The small molecule below binds the protein below.
Small molecule (SMILES): CC(=O)N[C@@H]1[C@@H](O)[C@H](O)[C@@H](CO)O[C@H]1O

Sequence of chain 1.F:
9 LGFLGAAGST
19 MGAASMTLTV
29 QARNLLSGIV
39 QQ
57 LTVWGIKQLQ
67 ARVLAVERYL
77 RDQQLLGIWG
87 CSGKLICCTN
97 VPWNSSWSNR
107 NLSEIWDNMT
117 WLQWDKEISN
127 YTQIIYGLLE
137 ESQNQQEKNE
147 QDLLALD

Binding-site contacts:
Ligand atom O7 contacts residue LYS122 of chain 1.F at 4.5 Å.
Ligand atom C8 contacts residue LYS122 of chain 1.F at 2.5 Å.
Ligand atom C8 contacts residue SER125 of chain 1.F at 3.9 Å.
Ligand atom N2 contacts residue LYS122 of chain 1.F at 4.4 Å.
Ligand atom C7 contacts residue GLU123 of chain 1.F at 3.7 Å.
Ligand atom C8 contacts residue GLU123 of chain 1.F at 3.0 Å.
Ligand atom C2 contacts residue ASN126 of chain 1.F at 2.5 Å.
Ligand atom N2 contacts residue ASN126 of chain 1.F at 3.0 Å (h-bond).
Ligand atom O7 contacts residue GLU123 of chain 1.F at 3.5 Å (salt-bridge).
Ligand atom C7 contacts residue LYS122 of chain 1.F at 3.7 Å.
Ligand atom C3 contacts residue ASN126 of chain 1.F at 3.8 Å.
Ligand atom C7 contacts residue SER125 of chain 1.F at 4.1 Å.
Ligand atom C1 contacts residue ASN126 of chain 1.F at 1.4 Å.
Ligand atom C5 contacts residue ASN126 of chain 1.F at 3.7 Å.
Ligand atom O5 contacts residue ASN126 of chain 1.F at 2.4 Å (h-bond).
Ligand atom C7 contacts residue ASN126 of chain 1.F at 3.0 Å.
Ligand atom O7 contacts residue ASN126 of chain 1.F at 2.6 Å (h-bond).
Ligand atom C4 contacts residue ASN126 of chain 1.F at 4.2 Å.
Ligand atom O7 contacts residue SER125 of chain 1.F at 4.5 Å.
Ligand atom C8 contacts residue ASN126 of chain 1.F at 4.3 Å.